The protein below binds the small molecule below.
Small molecule (SMILES): CC(=O)N[C@@H]1[C@@H](O)[C@H](O)[C@@H](CO)O[C@H]1O

Sequence of chain 1.A:
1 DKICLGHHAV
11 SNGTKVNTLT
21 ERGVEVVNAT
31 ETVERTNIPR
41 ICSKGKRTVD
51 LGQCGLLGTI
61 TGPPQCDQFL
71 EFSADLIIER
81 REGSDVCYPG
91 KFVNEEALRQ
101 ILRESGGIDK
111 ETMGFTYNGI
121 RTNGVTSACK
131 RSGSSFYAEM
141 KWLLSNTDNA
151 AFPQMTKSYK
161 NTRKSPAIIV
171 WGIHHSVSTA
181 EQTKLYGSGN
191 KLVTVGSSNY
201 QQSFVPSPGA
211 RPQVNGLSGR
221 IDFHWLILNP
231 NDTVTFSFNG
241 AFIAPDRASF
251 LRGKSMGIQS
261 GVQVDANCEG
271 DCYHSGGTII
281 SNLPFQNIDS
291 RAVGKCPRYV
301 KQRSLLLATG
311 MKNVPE

Sequence of chain 1.D:
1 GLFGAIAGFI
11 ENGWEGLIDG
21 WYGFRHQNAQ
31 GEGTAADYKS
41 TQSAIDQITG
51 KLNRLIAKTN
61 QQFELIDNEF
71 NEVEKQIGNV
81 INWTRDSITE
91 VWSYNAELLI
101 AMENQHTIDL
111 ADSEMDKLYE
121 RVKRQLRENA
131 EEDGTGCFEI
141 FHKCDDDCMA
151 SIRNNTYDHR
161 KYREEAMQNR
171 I

Binding-site contacts:
Ligand atom C3 contacts residue ASN82 of chain 1.D at 3.9 Å.
Ligand atom C5 contacts residue ASN82 of chain 1.D at 3.7 Å.
Ligand atom C1 contacts residue ASN82 of chain 1.D at 1.5 Å.
Ligand atom C7 contacts residue ASN79 of chain 1.D at 3.7 Å.
Ligand atom C8 contacts residue LYS75 of chain 1.D at 3.9 Å.
Ligand atom O7 contacts residue GLU104 of chain 1.A at 4.5 Å.
Ligand atom O5 contacts residue ASN82 of chain 1.D at 2.4 Å (h-bond).
Ligand atom O7 contacts residue ASN79 of chain 1.D at 4.0 Å.
Ligand atom C7 contacts residue ASN82 of chain 1.D at 4.2 Å.
Ligand atom C2 contacts residue ASN82 of chain 1.D at 2.6 Å.
Ligand atom N2 contacts residue ASN82 of chain 1.D at 3.3 Å (h-bond).
Ligand atom O7 contacts residue ASN82 of chain 1.D at 4.4 Å.
Ligand atom N2 contacts residue ASN79 of chain 1.D at 4.5 Å.
Ligand atom C8 contacts residue GLU72 of chain 1.D at 3.8 Å.
Ligand atom C4 contacts residue ASN82 of chain 1.D at 4.3 Å.
Ligand atom C8 contacts residue ASN79 of chain 1.D at 3.1 Å.